The small molecule below binds the protein below.
Small molecule (SMILES): COc1cc(C(=O)[O-])ccc1O

Binding-site contacts:
Ligand atom O2 contacts residue ARG76 of chain 1.A at 2.5 Å (salt-bridge).
Ligand atom O1 contacts residue ILE78 of chain 1.A at 4.0 Å.
Ligand atom CC contacts residue ILE78 of chain 1.A at 3.5 Å (hydrophobic).
Ligand atom CC contacts residue LEU114 of chain 1.A at 3.7 Å (hydrophobic).
Ligand atom CZ contacts residue GLU155 of chain 1.A at 3.6 Å.
Ligand atom O3 contacts residue LEU88 of chain 1.A at 4.1 Å.
Ligand atom CM1 contacts residue LEU80 of chain 1.A at 4.0 Å (hydrophobic).
Ligand atom O3 contacts residue GLU155 of chain 1.A at 2.5 Å (salt-bridge).
Ligand atom CO1 contacts residue ILE78 of chain 1.A at 4.0 Å (hydrophobic).
Ligand atom O2 contacts residue THR92 of chain 1.A at 4.2 Å.
Ligand atom CO2 contacts residue THR92 of chain 1.A at 4.4 Å.
Ligand atom O3 contacts residue LEU80 of chain 1.A at 4.3 Å.
Ligand atom CV contacts residue GLY90 of chain 1.A at 3.8 Å.
Ligand atom O1 contacts residue LEU114 of chain 1.A at 3.3 Å (h-bond).
Ligand atom C1 contacts residue LEU114 of chain 1.A at 3.9 Å (hydrophobic).
Ligand atom CV contacts residue THR92 of chain 1.A at 3.9 Å.
Ligand atom CM2 contacts residue ILE78 of chain 1.A at 4.4 Å (hydrophobic).
Ligand atom CO1 contacts residue PRO113 of chain 1.A at 4.1 Å (hydrophobic).
Ligand atom OM contacts residue GLY90 of chain 1.A at 4.2 Å.
Ligand atom C1 contacts residue ILE78 of chain 1.A at 3.6 Å (hydrophobic).
Ligand atom CO1 contacts residue LEU114 of chain 1.A at 3.9 Å (hydrophobic).
Ligand atom CV contacts residue ARG91 of chain 1.A at 3.9 Å.
Ligand atom O1 contacts residue PRO113 of chain 1.A at 3.7 Å.
Ligand atom CO2 contacts residue LEU114 of chain 1.A at 4.2 Å (hydrophobic).
Ligand atom OM contacts residue LEU153 of chain 1.A at 4.0 Å.
Ligand atom OM contacts residue GLU155 of chain 1.A at 3.2 Å (salt-bridge).
Ligand atom CZ contacts residue LEU88 of chain 1.A at 4.3 Å (hydrophobic).
Ligand atom CM2 contacts residue GLY90 of chain 1.A at 4.4 Å.
Ligand atom CV contacts residue THR154 of chain 1.A at 3.8 Å.
Ligand atom CC contacts residue ARG76 of chain 1.A at 3.2 Å.
Ligand atom O2 contacts residue LEU114 of chain 1.A at 4.1 Å.
Ligand atom O3 contacts residue MET34 of chain 1.A at 3.6 Å.
Ligand atom CV contacts residue GLU155 of chain 1.A at 3.6 Å.
Ligand atom O1 contacts residue THR112 of chain 1.A at 3.9 Å.
Ligand atom CV contacts residue LEU153 of chain 1.A at 3.3 Å (hydrophobic).
Ligand atom CO2 contacts residue ILE78 of chain 1.A at 3.9 Å (hydrophobic).
Ligand atom CM2 contacts residue GLU155 of chain 1.A at 3.9 Å.
Ligand atom O2 contacts residue ILE78 of chain 1.A at 3.5 Å.
Ligand atom O3 contacts residue SER33 of chain 1.A at 4.3 Å.
Ligand atom O1 contacts residue ARG76 of chain 1.A at 2.6 Å (salt-bridge).

Sequence of chain 1.A:
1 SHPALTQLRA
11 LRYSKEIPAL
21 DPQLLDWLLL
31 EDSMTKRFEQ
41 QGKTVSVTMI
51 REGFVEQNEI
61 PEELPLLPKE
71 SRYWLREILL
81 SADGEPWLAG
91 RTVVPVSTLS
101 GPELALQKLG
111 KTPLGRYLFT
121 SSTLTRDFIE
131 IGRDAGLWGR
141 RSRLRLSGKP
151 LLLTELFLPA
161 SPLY